Binding-site contacts:
Ligand atom NAJ contacts residue HIS77 of chain 1.L at 3.0 Å (h-bond).
Ligand atom CAM contacts residue PRO53 of chain 1.J at 3.9 Å (hydrophobic).
Ligand atom CAE contacts residue GLN41 of chain 1.J at 3.4 Å.
Ligand atom CAE contacts residue ALA43 of chain 1.J at 3.8 Å (hydrophobic).
Ligand atom CAE contacts residue HIS77 of chain 1.L at 3.4 Å.
Ligand atom NAK contacts residue NI1 of chain 1.HB at 2.1 Å (h-bond).
Ligand atom CAE contacts residue MET58 of chain 1.J at 4.0 Å (hydrophobic).
Ligand atom CAC contacts residue GLN41 of chain 1.J at 3.2 Å.
Ligand atom CAD contacts residue ASP73 of chain 1.L at 3.7 Å.
Ligand atom CAO contacts residue MET58 of chain 1.J at 3.9 Å (hydrophobic).
Ligand atom CAM contacts residue CYS59 of chain 1.J at 2.9 Å (hydrophobic).
Ligand atom CAG contacts residue GLN41 of chain 1.J at 3.9 Å.
Ligand atom CAF contacts residue HIS77 of chain 1.L at 3.7 Å.
Ligand atom CAH contacts residue PRO53 of chain 1.J at 3.7 Å (hydrophobic).
Ligand atom CAC contacts residue MET58 of chain 1.J at 3.7 Å (hydrophobic).
Ligand atom CAD contacts residue PRO53 of chain 1.J at 4.0 Å (hydrophobic).
Ligand atom CAH contacts residue ASP74 of chain 1.L at 3.4 Å.
Ligand atom OAB contacts residue CYS59 of chain 1.J at 3.9 Å.
Ligand atom CAG contacts residue MET58 of chain 1.J at 3.6 Å (hydrophobic).
Ligand atom OAB contacts residue ALA62 of chain 1.J at 3.6 Å.
Ligand atom CAI contacts residue ALA62 of chain 1.J at 3.9 Å (hydrophobic).
Ligand atom NAL contacts residue CYS59 of chain 1.J at 3.2 Å (h-bond).
Ligand atom NAK contacts residue HIS77 of chain 1.L at 3.0 Å (h-bond).
Ligand atom CAQ contacts residue HIS77 of chain 1.L at 3.5 Å.
Ligand atom CAF contacts residue NI1 of chain 1.HB at 3.1 Å.
Ligand atom CAP contacts residue PRO53 of chain 1.J at 3.5 Å (hydrophobic).
Ligand atom NAL contacts residue PRO53 of chain 1.J at 2.8 Å (h-bond).
Ligand atom CAN contacts residue PRO53 of chain 1.J at 3.1 Å (hydrophobic).
Ligand atom CAR contacts residue NI1 of chain 1.HB at 2.9 Å.
Ligand atom CAR contacts residue HIS77 of chain 1.L at 3.5 Å.
Ligand atom CAI contacts residue MET58 of chain 1.J at 3.2 Å (hydrophobic).
Ligand atom CAQ contacts residue NI1 of chain 1.HB at 2.9 Å.
Ligand atom CAE contacts residue LYS42 of chain 1.J at 3.4 Å.
Ligand atom NAJ contacts residue NI1 of chain 1.HB at 2.1 Å (h-bond).
Ligand atom CAA contacts residue CYS59 of chain 1.J at 1.8 Å (hydrophobic).
Ligand atom CAI contacts residue PRO53 of chain 1.J at 3.8 Å (hydrophobic).
Ligand atom CAF contacts residue ASP73 of chain 1.L at 3.4 Å.
Ligand atom CAC contacts residue ALA43 of chain 1.J at 3.2 Å (hydrophobic).
Ligand atom CAE contacts residue NI1 of chain 1.HB at 3.1 Å.
Ligand atom CAD contacts residue ASP74 of chain 1.L at 3.3 Å.

Sequence of chain 1.J:
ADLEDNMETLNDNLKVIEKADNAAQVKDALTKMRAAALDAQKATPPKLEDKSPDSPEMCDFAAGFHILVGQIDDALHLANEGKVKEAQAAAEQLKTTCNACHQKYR

Sequence of chain 1.L:
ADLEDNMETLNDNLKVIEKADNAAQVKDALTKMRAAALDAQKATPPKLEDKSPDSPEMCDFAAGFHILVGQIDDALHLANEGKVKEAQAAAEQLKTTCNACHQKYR

This small molecule binds to this protein.
Small molecule (SMILES): CC(=O)Nc1cc2cccnc2c2ncccc12